Sequence of chain 2.B:
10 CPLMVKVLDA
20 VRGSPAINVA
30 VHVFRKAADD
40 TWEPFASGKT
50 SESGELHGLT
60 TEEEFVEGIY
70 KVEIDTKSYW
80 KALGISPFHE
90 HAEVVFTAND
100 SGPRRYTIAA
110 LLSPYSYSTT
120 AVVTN

Binding-site contacts:
Ligand atom OAN contacts residue 42M1 of chain 2.D at 0.7 Å.
Ligand atom CAH contacts residue VAL121 of chain 2.B at 3.3 Å (hydrophobic).
Ligand atom CAR contacts residue 42M1 of chain 2.D at 0.7 Å.
Ligand atom CAQ contacts residue LEU17 of chain 1.B at 3.5 Å (hydrophobic).
Ligand atom OAD contacts residue THR119 of chain 1.B at 3.1 Å.
Ligand atom OAF contacts residue 42M1 of chain 2.D at 1.6 Å.
Ligand atom CAJ contacts residue LEU17 of chain 1.B at 2.9 Å (hydrophobic).
Ligand atom CAT contacts residue 42M1 of chain 2.D at 2.6 Å.
Ligand atom OAO contacts residue ALA108 of chain 2.B at 2.5 Å.
Ligand atom CAS contacts residue 42M1 of chain 2.D at 0.9 Å.
Ligand atom CAQ contacts residue 42M1 of chain 2.D at 2.4 Å.
Ligand atom OAE contacts residue VAL121 of chain 2.B at 3.1 Å.
Ligand atom NAW contacts residue LYS15 of chain 2.B at 3.3 Å.
Ligand atom CAI contacts residue 42M1 of chain 2.D at 1.1 Å.
Ligand atom CAK contacts residue 42M1 of chain 2.D at 0.6 Å.
Ligand atom OAB contacts residue 42M1 of chain 2.D at 3.5 Å (h-bond).
Ligand atom NAV contacts residue LYS15 of chain 1.B at 3.3 Å.
Ligand atom NAW contacts residue 42M1 of chain 2.D at 2.4 Å (h-bond).
Ligand atom CAH contacts residue LEU17 of chain 1.B at 2.8 Å (hydrophobic).
Ligand atom CAG contacts residue 42M1 of chain 2.D at 0.9 Å.
Ligand atom OAD contacts residue 42M1 of chain 2.D at 0.4 Å.
Ligand atom CAA contacts residue 42M1 of chain 2.D at 0.4 Å.
Ligand atom CAA contacts residue SER117 of chain 2.B at 3.3 Å.
Ligand atom OAO contacts residue 42M1 of chain 2.D at 1.5 Å.
Ligand atom CAM contacts residue LEU110 of chain 1.B at 3.6 Å (hydrophobic).
Ligand atom OAD contacts residue SER117 of chain 1.B at 3.1 Å (h-bond).
Ligand atom CAH contacts residue 42M1 of chain 2.D at 3.1 Å.
Ligand atom CAT contacts residue ALA108 of chain 2.B at 2.8 Å (hydrophobic).
Ligand atom OAF contacts residue LYS15 of chain 2.B at 3.0 Å.
Ligand atom CAA contacts residue THR119 of chain 2.B at 2.9 Å.
Ligand atom CAL contacts residue 42M1 of chain 2.D at 1.6 Å.
Ligand atom OAC contacts residue 42M1 of chain 2.D at 3.0 Å.
Ligand atom CAJ contacts residue ALA108 of chain 2.B at 3.0 Å (hydrophobic).
Ligand atom NAV contacts residue 42M1 of chain 2.D at 3.2 Å (h-bond).
Ligand atom CAP contacts residue 42M1 of chain 2.D at 0.7 Å.
Ligand atom OAC contacts residue LYS15 of chain 2.B at 3.0 Å.
Ligand atom CAJ contacts residue 42M1 of chain 2.D at 3.3 Å.
Ligand atom CAM contacts residue 42M1 of chain 2.D at 0.7 Å.
Ligand atom OAB contacts residue LYS15 of chain 1.B at 2.8 Å.
Ligand atom CAU contacts residue 42M1 of chain 2.D at 1.8 Å.

The protein below binds the small molecule below.
Small molecule (SMILES): COc1cc(CO)ccc1Oc1ccc([N+](=O)O)cc1[N+](=O)O

Sequence of chain 1.B:
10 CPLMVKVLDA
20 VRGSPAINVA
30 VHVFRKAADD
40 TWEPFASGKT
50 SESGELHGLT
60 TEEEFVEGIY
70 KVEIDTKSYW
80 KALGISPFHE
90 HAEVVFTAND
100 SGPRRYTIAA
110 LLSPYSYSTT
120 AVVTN